The protein below binds the small molecule below.
Small molecule (SMILES): Nc1ncnc2c1ncn2[C@@H]1O[C@H](CO[P](=O)(O)O[P](=O)(O)NP(=O)(O)O)[C@@H](O)[C@H]1O

Sequence of chain 1.B:
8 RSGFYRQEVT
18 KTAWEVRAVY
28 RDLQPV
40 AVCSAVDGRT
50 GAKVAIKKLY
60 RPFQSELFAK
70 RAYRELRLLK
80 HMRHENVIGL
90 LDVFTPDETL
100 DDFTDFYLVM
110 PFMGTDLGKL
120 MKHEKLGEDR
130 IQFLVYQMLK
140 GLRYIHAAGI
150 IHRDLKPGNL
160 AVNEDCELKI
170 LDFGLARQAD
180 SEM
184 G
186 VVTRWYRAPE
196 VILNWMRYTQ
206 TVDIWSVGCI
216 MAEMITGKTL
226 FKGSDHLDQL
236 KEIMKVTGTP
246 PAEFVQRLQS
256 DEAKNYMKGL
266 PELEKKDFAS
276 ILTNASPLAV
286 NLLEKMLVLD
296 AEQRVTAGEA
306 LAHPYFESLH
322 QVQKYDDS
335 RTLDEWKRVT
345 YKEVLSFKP

Binding-site contacts:
Ligand atom C2 contacts residue MET112 of chain 1.B at 3.4 Å (hydrophobic).
Ligand atom O2B contacts residue ASP171 of chain 1.B at 3.3 Å (salt-bridge).
Ligand atom PG contacts residue MG1 of chain 1.F at 2.8 Å.
Ligand atom O2G contacts residue LYS155 of chain 1.B at 3.4 Å.
Ligand atom N6 contacts residue PRO110 of chain 1.B at 2.9 Å (h-bond).
Ligand atom O2B contacts residue LYS56 of chain 1.B at 3.4 Å (salt-bridge).
Ligand atom N7 contacts residue LEU170 of chain 1.B at 3.6 Å.
Ligand atom PG contacts residue ASP171 of chain 1.B at 2.9 Å.
Ligand atom N6 contacts residue ILE87 of chain 1.B at 3.6 Å.
Ligand atom PA contacts residue MG1 of chain 1.F at 3.6 Å.
Ligand atom O2A contacts residue ASN158 of chain 1.B at 3.0 Å (h-bond).
Ligand atom O4' contacts residue VAL41 of chain 1.B at 3.5 Å.
Ligand atom O3A contacts residue LYS56 of chain 1.B at 3.2 Å.
Ligand atom N1 contacts residue MET112 of chain 1.B at 2.9 Å (h-bond).
Ligand atom O2B contacts residue MG1 of chain 1.G at 2.6 Å.
Ligand atom N1 contacts residue PRO110 of chain 1.B at 3.6 Å.
Ligand atom O2A contacts residue MG1 of chain 1.F at 2.3 Å.
Ligand atom O3G contacts residue ASP171 of chain 1.B at 2.8 Å (salt-bridge).
Ligand atom O1A contacts residue LYS56 of chain 1.B at 3.0 Å (salt-bridge).
Ligand atom C8 contacts residue LEU170 of chain 1.B at 3.7 Å (hydrophobic).
Ligand atom N7 contacts residue MET109 of chain 1.B at 2.9 Å.
Ligand atom O5' contacts residue VAL41 of chain 1.B at 3.6 Å.
Ligand atom O2G contacts residue MG1 of chain 1.F at 2.1 Å.
Ligand atom C6 contacts residue ALA54 of chain 1.B at 3.4 Å (hydrophobic).
Ligand atom PB contacts residue ASP171 of chain 1.B at 3.5 Å.
Ligand atom O2' contacts residue ASP115 of chain 1.B at 3.0 Å (salt-bridge).
Ligand atom C3' contacts residue GLY157 of chain 1.B at 3.5 Å.
Ligand atom O3' contacts residue ASP115 of chain 1.B at 2.8 Å (salt-bridge).
Ligand atom O2A contacts residue ASP171 of chain 1.B at 2.8 Å (salt-bridge).
Ligand atom O3G contacts residue MG1 of chain 1.G at 2.5 Å.
Ligand atom N6 contacts residue MET109 of chain 1.B at 3.2 Å.
Ligand atom O3' contacts residue GLY157 of chain 1.B at 3.0 Å (h-bond).
Ligand atom C2' contacts residue ASP115 of chain 1.B at 3.6 Å.
Ligand atom N3B contacts residue ASP171 of chain 1.B at 2.9 Å (salt-bridge).
Ligand atom O2G contacts residue ASP171 of chain 1.B at 2.8 Å (salt-bridge).
Ligand atom N3B contacts residue MG1 of chain 1.F at 2.6 Å.
Ligand atom C6 contacts residue PRO110 of chain 1.B at 3.6 Å (hydrophobic).
Ligand atom O2G contacts residue ASN158 of chain 1.B at 3.1 Å (h-bond).
Ligand atom N6 contacts residue ALA54 of chain 1.B at 3.4 Å.
Ligand atom PA contacts residue LYS56 of chain 1.B at 3.6 Å.